The protein below binds the small molecule below.
Small molecule (SMILES): C=C1CC[C@H](O)CC1=C/C=C1\CCC[C@]2(C)[C@@H]([C@H](C)CCCC(C)(C)O)CC[C@@H]12

Sequence of chain 1.E:
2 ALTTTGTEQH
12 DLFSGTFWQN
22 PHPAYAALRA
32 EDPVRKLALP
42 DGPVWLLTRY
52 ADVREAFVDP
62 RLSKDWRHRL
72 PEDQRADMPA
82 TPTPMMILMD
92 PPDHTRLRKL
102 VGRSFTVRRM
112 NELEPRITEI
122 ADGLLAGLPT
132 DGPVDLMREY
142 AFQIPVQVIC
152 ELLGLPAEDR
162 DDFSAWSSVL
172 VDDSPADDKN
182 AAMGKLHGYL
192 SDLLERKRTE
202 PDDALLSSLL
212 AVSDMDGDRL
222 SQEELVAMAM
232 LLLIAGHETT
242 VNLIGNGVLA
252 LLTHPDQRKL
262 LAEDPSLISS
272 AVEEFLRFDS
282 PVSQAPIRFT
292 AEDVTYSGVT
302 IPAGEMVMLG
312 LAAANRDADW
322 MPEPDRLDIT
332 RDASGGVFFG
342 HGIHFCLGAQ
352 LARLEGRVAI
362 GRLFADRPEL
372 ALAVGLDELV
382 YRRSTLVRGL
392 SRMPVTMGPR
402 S

Binding-site contacts:
Ligand atom C2 contacts residue HEM1 of chain 1.Z at 3.5 Å.
Ligand atom C12 contacts residue LEU89 of chain 1.E at 4.1 Å (hydrophobic).
Ligand atom C15 contacts residue ILE235 of chain 1.E at 3.5 Å (hydrophobic).
Ligand atom C7 contacts residue LEU232 of chain 1.E at 3.6 Å (hydrophobic).
Ligand atom C11 contacts residue PRO287 of chain 1.E at 3.7 Å (hydrophobic).
Ligand atom C4 contacts residue ALA236 of chain 1.E at 4.0 Å (hydrophobic).
Ligand atom C14 contacts residue LEU232 of chain 1.E at 4.0 Å (hydrophobic).
Ligand atom C19 contacts residue THR240 of chain 1.E at 3.5 Å.
Ligand atom C26 contacts residue ASN181 of chain 1.E at 4.2 Å.
Ligand atom C27 contacts residue MET184 of chain 1.E at 3.8 Å (hydrophobic).
Ligand atom O1 contacts residue THR240 of chain 1.E at 3.7 Å.
Ligand atom C23 contacts residue PRO83 of chain 1.E at 4.1 Å (hydrophobic).
Ligand atom C27 contacts residue ASN181 of chain 1.E at 3.4 Å.
Ligand atom C24 contacts residue MET184 of chain 1.E at 4.0 Å (hydrophobic).
Ligand atom C3 contacts residue ILE88 of chain 1.E at 4.0 Å (hydrophobic).
Ligand atom C19 contacts residue LEU387 of chain 1.E at 3.8 Å (hydrophobic).
Ligand atom C2 contacts residue ILE88 of chain 1.E at 4.1 Å (hydrophobic).
Ligand atom C9 contacts residue LEU387 of chain 1.E at 3.9 Å (hydrophobic).
Ligand atom C4 contacts residue HEM1 of chain 1.Z at 4.1 Å.
Ligand atom C19 contacts residue VAL172 of chain 1.E at 4.2 Å (hydrophobic).
Ligand atom O2 contacts residue PRO83 of chain 1.E at 4.1 Å.
Ligand atom C4 contacts residue LEU232 of chain 1.E at 3.9 Å (hydrophobic).
Ligand atom C16 contacts residue MET86 of chain 1.E at 3.8 Å (hydrophobic).
Ligand atom O1 contacts residue HEM1 of chain 1.Z at 2.4 Å.
Ligand atom C16 contacts residue ILE235 of chain 1.E at 4.1 Å (hydrophobic).
Ligand atom C7 contacts residue ILE235 of chain 1.E at 3.6 Å (hydrophobic).
Ligand atom C22 contacts residue THR84 of chain 1.E at 3.7 Å.
Ligand atom C8 contacts residue LEU232 of chain 1.E at 3.9 Å (hydrophobic).
Ligand atom C1 contacts residue VAL283 of chain 1.E at 3.6 Å (hydrophobic).
Ligand atom C4 contacts residue ILE88 of chain 1.E at 4.1 Å (hydrophobic).
Ligand atom C3 contacts residue HEM1 of chain 1.Z at 3.3 Å.
Ligand atom C26 contacts residue LYS180 of chain 1.E at 3.7 Å.
Ligand atom C10 contacts residue THR240 of chain 1.E at 3.6 Å.
Ligand atom C17 contacts residue MET86 of chain 1.E at 4.0 Å (hydrophobic).
Ligand atom C14 contacts residue MET86 of chain 1.E at 3.9 Å (hydrophobic).
Ligand atom C1 contacts residue THR240 of chain 1.E at 3.8 Å.
Ligand atom C21 contacts residue LEU89 of chain 1.E at 4.2 Å (hydrophobic).
Ligand atom C15 contacts residue MET86 of chain 1.E at 3.7 Å (hydrophobic).
Ligand atom C11 contacts residue ILE88 of chain 1.E at 4.2 Å (hydrophobic).
Ligand atom C6 contacts residue ILE235 of chain 1.E at 4.0 Å (hydrophobic).